Sequence of chain 2.D:
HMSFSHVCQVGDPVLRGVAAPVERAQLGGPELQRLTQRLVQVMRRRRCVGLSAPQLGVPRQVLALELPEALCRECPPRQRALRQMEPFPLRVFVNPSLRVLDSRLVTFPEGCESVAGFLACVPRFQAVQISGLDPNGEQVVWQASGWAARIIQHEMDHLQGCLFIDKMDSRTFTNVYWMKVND

A small-molecule ligand and the protein it binds are described below.
Small molecule (SMILES): CCCCC[C@H](CC(=O)NO)C(=O)N[C@H](C(=O)N1CCC[C@H]1CO)C(C)C

Binding-site contacts:
Ligand atom O4 contacts residue CO1 of chain 2.L at 2.2 Å.
Ligand atom O2 contacts residue CO1 of chain 2.L at 2.1 Å.
Ligand atom O13 contacts residue VAL49 of chain 2.D at 3.2 Å (h-bond).
Ligand atom C6 contacts residue GLY111 of chain 2.D at 3.7 Å.
Ligand atom C3 contacts residue CO1 of chain 2.L at 3.0 Å.
Ligand atom C3 contacts residue GLU113 of chain 2.D at 3.8 Å.
Ligand atom O2 contacts residue HIS158 of chain 2.D at 2.9 Å (h-bond).
Ligand atom O2 contacts residue HIS154 of chain 2.D at 3.2 Å (h-bond).
Ligand atom O13 contacts residue CYS48 of chain 2.D at 3.5 Å.
Ligand atom C8 contacts residue VAL49 of chain 2.D at 3.5 Å (hydrophobic).
Ligand atom C22 contacts residue TRP147 of chain 2.D at 3.8 Å (hydrophobic).
Ligand atom C3 contacts residue HIS154 of chain 2.D at 3.6 Å.
Ligand atom O4 contacts residue GLU113 of chain 2.D at 2.9 Å (salt-bridge).
Ligand atom C22 contacts residue PRO109 of chain 2.D at 3.8 Å (hydrophobic).
Ligand atom C7 contacts residue GLU155 of chain 2.D at 3.6 Å.
Ligand atom N1 contacts residue GLU155 of chain 2.D at 2.9 Å (salt-bridge).
Ligand atom C25 contacts residue TRP147 of chain 2.D at 3.7 Å (hydrophobic).
Ligand atom C9 contacts residue HIS154 of chain 2.D at 3.5 Å.
Ligand atom O4 contacts residue GLN55 of chain 2.D at 3.8 Å.
Ligand atom C5 contacts residue GLY50 of chain 2.D at 3.5 Å.
Ligand atom C10 contacts residue ARG150 of chain 2.D at 3.7 Å.
Ligand atom C3 contacts residue GLY50 of chain 2.D at 3.5 Å.
Ligand atom O4 contacts residue HIS154 of chain 2.D at 3.1 Å (h-bond).
Ligand atom C18 contacts residue GLU113 of chain 2.D at 3.6 Å.
Ligand atom O27 contacts residue PRO109 of chain 2.D at 2.7 Å (h-bond).
Ligand atom C26 contacts residue LEU119 of chain 2.D at 3.7 Å (hydrophobic).
Ligand atom O2 contacts residue GLN55 of chain 2.D at 3.0 Å (h-bond).
Ligand atom C17 contacts residue GLY111 of chain 2.D at 3.7 Å.
Ligand atom O2 contacts residue GLU155 of chain 2.D at 2.9 Å (salt-bridge).
Ligand atom N1 contacts residue CO1 of chain 2.L at 3.1 Å.
Ligand atom O20 contacts residue GLY111 of chain 2.D at 2.9 Å (h-bond).
Ligand atom C11 contacts residue TRP147 of chain 2.D at 3.5 Å (hydrophobic).
Ligand atom O20 contacts residue GLU110 of chain 2.D at 3.5 Å.
Ligand atom O4 contacts residue CYS112 of chain 2.D at 3.2 Å.
Ligand atom C11 contacts residue ARG150 of chain 2.D at 3.8 Å.
Ligand atom C5 contacts residue CYS48 of chain 2.D at 3.8 Å (hydrophobic).
Ligand atom C26 contacts residue PRO109 of chain 2.D at 3.6 Å (hydrophobic).
Ligand atom N1 contacts residue GLY50 of chain 2.D at 2.9 Å (h-bond).
Ligand atom N14 contacts residue GLY111 of chain 2.D at 3.3 Å (h-bond).
Ligand atom N1 contacts residue HIS154 of chain 2.D at 3.7 Å.